This protein binds this small molecule.
Small molecule (SMILES): CC(=O)N[C@@H]1[C@@H](O)[C@H](O)[C@@H](CO)O[C@H]1O

Binding-site contacts:
Ligand atom C2 contacts residue THR122 of chain 1.A at 3.5 Å.
Ligand atom C2 contacts residue ASN123 of chain 1.A at 4.2 Å.
Ligand atom N2 contacts residue THR122 of chain 1.A at 2.9 Å (h-bond).
Ligand atom C4 contacts residue ASN120 of chain 1.A at 4.2 Å.
Ligand atom C3 contacts residue ASN123 of chain 1.A at 4.0 Å.
Ligand atom C8 contacts residue ASN120 of chain 1.A at 3.6 Å.
Ligand atom O7 contacts residue ASN120 of chain 1.A at 3.6 Å.
Ligand atom C5 contacts residue ASN123 of chain 1.A at 3.8 Å.
Ligand atom C7 contacts residue THR122 of chain 1.A at 3.9 Å.
Ligand atom O6 contacts residue VAL169 of chain 1.A at 3.7 Å.
Ligand atom C3 contacts residue THR122 of chain 1.A at 3.9 Å.
Ligand atom N2 contacts residue ASN120 of chain 1.A at 3.0 Å (h-bond).
Ligand atom C2 contacts residue ASN120 of chain 1.A at 2.5 Å.
Ligand atom C1 contacts residue ASN120 of chain 1.A at 1.4 Å.
Ligand atom C3 contacts residue ASN120 of chain 1.A at 3.8 Å.
Ligand atom O5 contacts residue ASN120 of chain 1.A at 2.3 Å (h-bond).
Ligand atom C7 contacts residue ASN120 of chain 1.A at 3.5 Å.
Ligand atom C1 contacts residue ASN123 of chain 1.A at 3.6 Å.
Ligand atom O5 contacts residue ASN123 of chain 1.A at 3.9 Å.
Ligand atom C4 contacts residue ASN123 of chain 1.A at 4.4 Å.
Ligand atom O6 contacts residue VAL125 of chain 1.A at 4.2 Å.
Ligand atom C5 contacts residue ASN120 of chain 1.A at 3.7 Å.
Ligand atom C8 contacts residue THR122 of chain 1.A at 3.9 Å.
Ligand atom C1 contacts residue THR122 of chain 1.A at 3.4 Å.

Sequence of chain 1.A:
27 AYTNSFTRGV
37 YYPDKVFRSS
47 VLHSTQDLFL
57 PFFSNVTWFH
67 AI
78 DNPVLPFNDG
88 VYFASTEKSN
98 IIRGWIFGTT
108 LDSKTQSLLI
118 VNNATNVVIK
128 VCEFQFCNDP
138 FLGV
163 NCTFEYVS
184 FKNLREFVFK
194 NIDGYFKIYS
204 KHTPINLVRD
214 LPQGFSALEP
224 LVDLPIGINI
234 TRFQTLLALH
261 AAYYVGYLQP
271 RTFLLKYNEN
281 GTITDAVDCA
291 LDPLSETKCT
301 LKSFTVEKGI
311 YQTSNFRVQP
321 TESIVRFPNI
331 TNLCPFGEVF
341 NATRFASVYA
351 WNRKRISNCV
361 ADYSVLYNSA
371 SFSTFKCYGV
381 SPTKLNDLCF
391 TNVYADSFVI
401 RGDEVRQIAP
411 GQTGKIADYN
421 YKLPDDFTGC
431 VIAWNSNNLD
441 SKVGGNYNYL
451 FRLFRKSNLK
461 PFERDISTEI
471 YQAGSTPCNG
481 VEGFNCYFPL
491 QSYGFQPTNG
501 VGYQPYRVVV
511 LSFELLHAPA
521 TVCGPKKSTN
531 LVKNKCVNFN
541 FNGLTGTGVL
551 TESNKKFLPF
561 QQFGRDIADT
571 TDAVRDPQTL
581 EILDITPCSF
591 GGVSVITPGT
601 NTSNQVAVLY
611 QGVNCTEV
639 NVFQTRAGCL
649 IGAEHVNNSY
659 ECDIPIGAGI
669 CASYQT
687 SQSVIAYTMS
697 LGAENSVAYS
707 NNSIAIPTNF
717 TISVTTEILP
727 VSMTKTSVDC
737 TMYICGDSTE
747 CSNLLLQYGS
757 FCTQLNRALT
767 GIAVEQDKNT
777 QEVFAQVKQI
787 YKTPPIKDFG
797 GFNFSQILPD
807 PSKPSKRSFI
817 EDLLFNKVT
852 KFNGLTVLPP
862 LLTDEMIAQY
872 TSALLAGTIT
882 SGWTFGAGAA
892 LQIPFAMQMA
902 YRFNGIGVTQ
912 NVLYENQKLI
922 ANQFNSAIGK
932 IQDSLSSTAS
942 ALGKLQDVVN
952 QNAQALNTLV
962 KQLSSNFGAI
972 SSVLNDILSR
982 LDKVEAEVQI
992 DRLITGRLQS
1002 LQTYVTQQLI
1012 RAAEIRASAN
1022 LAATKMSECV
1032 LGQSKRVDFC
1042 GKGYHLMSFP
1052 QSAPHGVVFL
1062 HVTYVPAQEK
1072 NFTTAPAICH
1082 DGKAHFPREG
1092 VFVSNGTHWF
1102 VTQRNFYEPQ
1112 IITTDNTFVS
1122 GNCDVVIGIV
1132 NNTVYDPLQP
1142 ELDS